Sequence of chain 2.A:
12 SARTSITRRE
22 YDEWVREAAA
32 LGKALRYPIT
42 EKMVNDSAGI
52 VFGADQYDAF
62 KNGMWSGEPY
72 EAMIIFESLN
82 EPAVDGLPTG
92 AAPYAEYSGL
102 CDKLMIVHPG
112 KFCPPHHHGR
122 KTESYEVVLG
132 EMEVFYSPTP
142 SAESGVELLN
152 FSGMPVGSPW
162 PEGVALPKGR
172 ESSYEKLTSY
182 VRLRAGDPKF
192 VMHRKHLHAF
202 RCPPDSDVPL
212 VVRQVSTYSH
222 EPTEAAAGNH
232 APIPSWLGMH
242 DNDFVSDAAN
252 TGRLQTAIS

This protein binds this small molecule.
Small molecule (SMILES): O=C(CO)[C@@H](O)[C@@H](O)CO

Binding-site contacts:
Ligand atom O1 contacts residue ASN81 of chain 2.A at 2.8 Å (h-bond).
Ligand atom O4 contacts residue GLU78 of chain 2.A at 3.3 Å (salt-bridge).
Ligand atom O2 contacts residue ASN81 of chain 2.A at 3.9 Å.
Ligand atom C1 contacts residue LEU80 of chain 2.A at 4.2 Å (hydrophobic).
Ligand atom O5 contacts residue GLU78 of chain 2.A at 2.9 Å (salt-bridge).
Ligand atom O4 contacts residue SER79 of chain 2.A at 4.5 Å.
Ligand atom O5 contacts residue SER79 of chain 2.A at 4.0 Å.
Ligand atom C5 contacts residue GLU78 of chain 2.A at 3.7 Å.
Ligand atom O1 contacts residue GLU82 of chain 2.A at 3.7 Å.
Ligand atom C4 contacts residue GLU78 of chain 2.A at 4.1 Å.
Ligand atom O5 contacts residue MET44 of chain 2.A at 3.3 Å.
Ligand atom C2 contacts residue ASN81 of chain 2.A at 4.0 Å.
Ligand atom O1 contacts residue LEU80 of chain 2.A at 3.2 Å.
Ligand atom O4 contacts residue LEU80 of chain 2.A at 4.4 Å.
Ligand atom C1 contacts residue ASN81 of chain 2.A at 4.0 Å.
Ligand atom C3 contacts residue SER79 of chain 2.A at 4.1 Å.
Ligand atom O2 contacts residue GLU78 of chain 2.A at 4.4 Å.
Ligand atom C5 contacts residue LYS43 of chain 2.A at 4.0 Å.
Ligand atom C5 contacts residue MET44 of chain 2.A at 4.1 Å (hydrophobic).